Binding-site contacts:
Ligand atom C6 contacts residue GLU29 of chain 1.A at 3.8 Å.
Ligand atom C6 contacts residue SER26 of chain 1.A at 4.2 Å.
Ligand atom O6 contacts residue ARG340 of chain 1.A at 3.5 Å (salt-bridge).
Ligand atom C1 contacts residue ARG340 of chain 1.A at 4.2 Å.
Ligand atom C4 contacts residue GLU29 of chain 1.A at 4.2 Å.
Ligand atom O6 contacts residue SER26 of chain 1.A at 3.6 Å.
Ligand atom C1 contacts residue SER26 of chain 1.A at 4.3 Å.
Ligand atom C2 contacts residue ASN25 of chain 1.A at 2.5 Å.
Ligand atom C3 contacts residue ASN25 of chain 1.A at 3.8 Å.
Ligand atom C5 contacts residue ARG340 of chain 1.A at 4.0 Å.
Ligand atom C8 contacts residue PRO376 of chain 1.A at 4.2 Å (hydrophobic).
Ligand atom C4 contacts residue ASN25 of chain 1.A at 4.2 Å.
Ligand atom O4 contacts residue GLU29 of chain 1.A at 4.3 Å.
Ligand atom O7 contacts residue GLU29 of chain 1.A at 3.8 Å.
Ligand atom C7 contacts residue ASN25 of chain 1.A at 3.8 Å.
Ligand atom N2 contacts residue ASN25 of chain 1.A at 3.0 Å (h-bond).
Ligand atom O5 contacts residue ASN25 of chain 1.A at 2.2 Å (h-bond).
Ligand atom C8 contacts residue LEU375 of chain 1.A at 4.5 Å (hydrophobic).
Ligand atom C3 contacts residue ARG340 of chain 1.A at 3.8 Å.
Ligand atom C5 contacts residue GLU29 of chain 1.A at 3.1 Å.
Ligand atom O5 contacts residue GLU29 of chain 1.A at 3.4 Å (salt-bridge).
Ligand atom C3 contacts residue GLU29 of chain 1.A at 4.4 Å.
Ligand atom O3 contacts residue ARG340 of chain 1.A at 3.3 Å (salt-bridge).
Ligand atom C8 contacts residue ASP374 of chain 1.A at 3.9 Å.
Ligand atom C1 contacts residue ASN25 of chain 1.A at 1.4 Å.
Ligand atom O7 contacts residue ASN25 of chain 1.A at 4.2 Å.
Ligand atom C8 contacts residue GLU29 of chain 1.A at 4.4 Å.
Ligand atom C5 contacts residue ASN25 of chain 1.A at 3.6 Å.
Ligand atom O4 contacts residue ARG340 of chain 1.A at 4.0 Å.
Ligand atom N2 contacts residue ARG340 of chain 1.A at 4.3 Å.
Ligand atom O7 contacts residue ARG340 of chain 1.A at 4.2 Å.
Ligand atom O5 contacts residue SER26 of chain 1.A at 3.6 Å.
Ligand atom C7 contacts residue GLU29 of chain 1.A at 4.4 Å.
Ligand atom C6 contacts residue ARG340 of chain 1.A at 3.7 Å.
Ligand atom C1 contacts residue GLU29 of chain 1.A at 3.8 Å.
Ligand atom O5 contacts residue ARG340 of chain 1.A at 3.2 Å (salt-bridge).

This protein binds this small molecule.
Small molecule (SMILES): CC(=O)N[C@H]1[C@H](O[C@H]2[C@H](O)[C@@H](NC(C)=O)CO[C@@H]2CO)O[C@H](CO)[C@@H](O[C@@H]2O[C@H](CO[C@H]3O[C@H](CO)[C@@H](O)[C@H](O)[C@@H]3O)[C@@H](O)[C@H](O[C@H]3O[C@H](CO)[C@@H](O)[C@H](O)[C@@H]3O)[C@@H]2O)[C@@H]1O

Sequence of chain 1.A:
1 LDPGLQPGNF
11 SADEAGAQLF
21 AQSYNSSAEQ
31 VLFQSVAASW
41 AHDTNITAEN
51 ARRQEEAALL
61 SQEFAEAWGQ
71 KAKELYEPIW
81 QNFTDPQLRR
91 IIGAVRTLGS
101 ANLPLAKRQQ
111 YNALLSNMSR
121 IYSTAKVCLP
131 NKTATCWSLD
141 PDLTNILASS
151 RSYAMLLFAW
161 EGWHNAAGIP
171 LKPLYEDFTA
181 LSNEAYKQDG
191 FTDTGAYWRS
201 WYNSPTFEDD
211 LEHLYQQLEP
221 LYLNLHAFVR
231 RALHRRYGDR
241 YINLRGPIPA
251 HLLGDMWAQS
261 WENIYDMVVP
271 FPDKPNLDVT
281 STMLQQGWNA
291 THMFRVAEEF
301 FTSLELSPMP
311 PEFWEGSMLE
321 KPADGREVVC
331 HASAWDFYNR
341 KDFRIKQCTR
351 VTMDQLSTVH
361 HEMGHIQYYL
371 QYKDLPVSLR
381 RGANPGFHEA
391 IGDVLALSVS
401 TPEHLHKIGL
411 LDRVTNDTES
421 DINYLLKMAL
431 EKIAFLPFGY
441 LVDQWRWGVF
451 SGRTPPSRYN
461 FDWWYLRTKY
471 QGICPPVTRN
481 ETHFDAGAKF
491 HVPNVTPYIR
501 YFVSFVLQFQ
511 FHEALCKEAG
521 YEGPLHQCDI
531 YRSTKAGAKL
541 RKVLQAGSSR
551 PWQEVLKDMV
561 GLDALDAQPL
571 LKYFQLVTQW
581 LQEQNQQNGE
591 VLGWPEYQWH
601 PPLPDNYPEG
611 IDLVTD